The protein below binds the small molecule below.
Small molecule (SMILES): N[C@@H](CCC(=O)O)C(=O)O

Sequence of chain 1.D:
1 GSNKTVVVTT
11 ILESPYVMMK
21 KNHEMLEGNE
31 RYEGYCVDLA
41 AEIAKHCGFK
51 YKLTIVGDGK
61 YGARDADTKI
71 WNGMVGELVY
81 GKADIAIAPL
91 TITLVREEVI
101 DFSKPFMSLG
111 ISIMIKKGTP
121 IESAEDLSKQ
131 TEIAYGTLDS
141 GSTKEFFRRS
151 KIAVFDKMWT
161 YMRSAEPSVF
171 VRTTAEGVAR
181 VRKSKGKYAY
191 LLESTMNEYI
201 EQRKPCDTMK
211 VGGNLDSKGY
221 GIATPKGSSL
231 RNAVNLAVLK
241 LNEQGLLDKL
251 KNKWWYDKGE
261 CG

Binding-site contacts:
Ligand atom OXT contacts residue THR91 of chain 1.D at 2.9 Å (h-bond).
Ligand atom CG contacts residue GLU193 of chain 1.D at 3.6 Å.
Ligand atom N contacts residue PRO89 of chain 1.D at 2.9 Å (h-bond).
Ligand atom O contacts residue ARG96 of chain 1.D at 2.8 Å (salt-bridge).
Ligand atom N contacts residue SER142 of chain 1.D at 4.1 Å.
Ligand atom CG contacts residue TYR61 of chain 1.D at 4.3 Å (hydrophobic).
Ligand atom OXT contacts residue LEU90 of chain 1.D at 3.6 Å.
Ligand atom OE2 contacts residue LEU138 of chain 1.D at 4.2 Å.
Ligand atom CG contacts residue LEU138 of chain 1.D at 3.6 Å (hydrophobic).
Ligand atom C contacts residue ARG96 of chain 1.D at 3.4 Å.
Ligand atom CB contacts residue GLU193 of chain 1.D at 4.0 Å.
Ligand atom OXT contacts residue SER142 of chain 1.D at 4.0 Å.
Ligand atom C contacts residue SER142 of chain 1.D at 3.4 Å.
Ligand atom N contacts residue TYR61 of chain 1.D at 4.0 Å.
Ligand atom C contacts residue THR91 of chain 1.D at 3.6 Å.
Ligand atom CD contacts residue LEU138 of chain 1.D at 4.0 Å (hydrophobic).
Ligand atom O contacts residue GLY141 of chain 1.D at 3.2 Å.
Ligand atom CA contacts residue TYR61 of chain 1.D at 4.1 Å (hydrophobic).
Ligand atom CB contacts residue LEU138 of chain 1.D at 3.9 Å (hydrophobic).
Ligand atom CA contacts residue THR91 of chain 1.D at 3.4 Å.
Ligand atom O contacts residue SER142 of chain 1.D at 2.9 Å (h-bond).
Ligand atom OE1 contacts residue THR143 of chain 1.D at 2.7 Å (h-bond).
Ligand atom OXT contacts residue TYR61 of chain 1.D at 3.5 Å.
Ligand atom N contacts residue GLU193 of chain 1.D at 2.7 Å (salt-bridge).
Ligand atom N contacts residue TYR220 of chain 1.D at 3.7 Å.
Ligand atom CD contacts residue GLU193 of chain 1.D at 3.9 Å.
Ligand atom CA contacts residue GLU193 of chain 1.D at 3.3 Å.
Ligand atom CA contacts residue PRO89 of chain 1.D at 4.1 Å (hydrophobic).
Ligand atom OXT contacts residue PRO89 of chain 1.D at 3.8 Å.
Ligand atom O contacts residue TYR61 of chain 1.D at 3.5 Å.
Ligand atom CA contacts residue SER142 of chain 1.D at 3.3 Å.
Ligand atom OXT contacts residue ARG96 of chain 1.D at 2.8 Å (salt-bridge).
Ligand atom CD contacts residue THR143 of chain 1.D at 3.3 Å.
Ligand atom OE2 contacts residue GLY141 of chain 1.D at 3.7 Å.
Ligand atom C contacts residue TYR61 of chain 1.D at 3.7 Å (hydrophobic).
Ligand atom OE1 contacts residue GLU193 of chain 1.D at 3.7 Å.
Ligand atom OE2 contacts residue SER142 of chain 1.D at 3.3 Å (h-bond).
Ligand atom N contacts residue THR91 of chain 1.D at 2.9 Å (h-bond).
Ligand atom CB contacts residue TYR61 of chain 1.D at 3.5 Å (hydrophobic).
Ligand atom OE2 contacts residue THR143 of chain 1.D at 3.1 Å (h-bond).